Binding-site contacts:
Ligand atom O contacts residue TYR60 of chain 1.A at 3.9 Å.
Ligand atom O contacts residue ASP56 of chain 1.A at 3.6 Å (salt-bridge).
Ligand atom N contacts residue TYR57 of chain 1.A at 3.6 Å.
Ligand atom C contacts residue ASP56 of chain 1.A at 3.8 Å.
Ligand atom O contacts residue ARG87 of chain 1.A at 4.1 Å.
Ligand atom O contacts residue TYR57 of chain 1.A at 4.5 Å.
Ligand atom OXT contacts residue ARG87 of chain 1.A at 4.0 Å.
Ligand atom N contacts residue ASP56 of chain 1.A at 3.3 Å (salt-bridge).
Ligand atom O contacts residue TYR22 of chain 1.A at 4.0 Å.
Ligand atom N contacts residue ARG87 of chain 1.A at 4.2 Å.
Ligand atom CA contacts residue TYR57 of chain 1.A at 3.4 Å (hydrophobic).
Ligand atom CA contacts residue ASP56 of chain 1.A at 3.5 Å.
Ligand atom C contacts residue TYR57 of chain 1.A at 4.3 Å (hydrophobic).
Ligand atom C contacts residue ARG87 of chain 1.A at 4.2 Å.

Sequence of chain 1.A:
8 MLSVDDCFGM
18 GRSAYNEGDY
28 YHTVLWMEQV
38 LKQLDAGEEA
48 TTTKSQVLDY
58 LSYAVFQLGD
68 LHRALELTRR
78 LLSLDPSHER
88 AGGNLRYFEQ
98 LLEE

The small molecule below binds the protein below.
Small molecule (SMILES): NCC(=O)O